The protein below binds the small molecule below.
Small molecule (SMILES): CC(=O)N[C@@H]1[C@@H](O[C@@H]2O[C@H](CO)[C@H](O)[C@H](O[C@]3(C(=O)O)C[C@H](O)[C@@H](NC(C)=O)[C@H]([C@H](O)[C@H](O)CO)O3)[C@H]2O)[C@H](O)[C@@H](CO[C@]2(C(=O)O)C[C@H](O)[C@@H](NC(C)=O)[C@H]([C@H](O)[C@H](O)CO)O2)O[C@H]1O

Sequence of chain 50.F:
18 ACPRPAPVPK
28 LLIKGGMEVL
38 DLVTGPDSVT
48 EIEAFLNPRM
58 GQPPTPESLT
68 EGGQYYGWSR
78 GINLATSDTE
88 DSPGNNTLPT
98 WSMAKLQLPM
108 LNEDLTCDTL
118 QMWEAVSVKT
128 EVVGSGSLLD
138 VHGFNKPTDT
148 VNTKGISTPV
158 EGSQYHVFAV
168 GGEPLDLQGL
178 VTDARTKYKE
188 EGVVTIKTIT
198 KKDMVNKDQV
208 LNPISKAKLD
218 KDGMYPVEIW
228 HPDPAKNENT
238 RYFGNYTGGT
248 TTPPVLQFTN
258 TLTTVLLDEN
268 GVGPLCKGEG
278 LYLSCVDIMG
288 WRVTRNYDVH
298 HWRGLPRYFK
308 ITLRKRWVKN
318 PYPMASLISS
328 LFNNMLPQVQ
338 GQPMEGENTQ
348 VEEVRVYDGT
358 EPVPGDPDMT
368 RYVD

Binding-site contacts:
Ligand atom C4 contacts residue HIS298 of chain 50.F at 4.0 Å.
Ligand atom O8 contacts residue TYR72 of chain 50.F at 3.9 Å.
Ligand atom C6 contacts residue TYR72 of chain 50.F at 3.8 Å (hydrophobic).
Ligand atom C3 contacts residue VAL296 of chain 50.F at 3.7 Å (hydrophobic).
Ligand atom O4 contacts residue ASN80 of chain 50.F at 4.0 Å.
Ligand atom C11 contacts residue ASP85 of chain 49.F at 4.2 Å.
Ligand atom C6 contacts residue ASN93 of chain 50.F at 3.1 Å.
Ligand atom O8 contacts residue ARG77 of chain 50.F at 3.1 Å (salt-bridge).
Ligand atom C5 contacts residue ASN93 of chain 50.F at 4.1 Å.
Ligand atom O1B contacts residue ARG77 of chain 50.F at 2.5 Å (salt-bridge).
Ligand atom C1 contacts residue TYR72 of chain 50.F at 4.0 Å (hydrophobic).
Ligand atom O3 contacts residue VAL296 of chain 50.F at 4.3 Å.
Ligand atom O1A contacts residue SER89 of chain 50.F at 4.1 Å.
Ligand atom C4 contacts residue GLY78 of chain 50.F at 3.4 Å.
Ligand atom O1B contacts residue SER89 of chain 50.F at 3.5 Å (h-bond).
Ligand atom O6 contacts residue ASN93 of chain 50.F at 3.0 Å (h-bond).
Ligand atom C4 contacts residue TYR72 of chain 50.F at 3.4 Å (hydrophobic).
Ligand atom O1A contacts residue ARG77 of chain 50.F at 3.0 Å (salt-bridge).
Ligand atom O4 contacts residue THR291 of chain 50.F at 3.4 Å.
Ligand atom C3 contacts residue HIS298 of chain 50.F at 4.1 Å.
Ligand atom C3 contacts residue GLY78 of chain 50.F at 3.9 Å.
Ligand atom C1 contacts residue ARG77 of chain 50.F at 3.1 Å.
Ligand atom C1 contacts residue SER89 of chain 50.F at 4.2 Å.
Ligand atom O4 contacts residue ILE79 of chain 50.F at 3.6 Å (h-bond).
Ligand atom C1 contacts residue GLY78 of chain 50.F at 4.1 Å.
Ligand atom C2 contacts residue GLY78 of chain 50.F at 4.1 Å.
Ligand atom O1A contacts residue TYR72 of chain 50.F at 3.1 Å.
Ligand atom N5 contacts residue TYR72 of chain 50.F at 3.0 Å (h-bond).
Ligand atom O8 contacts residue GLU87 of chain 50.F at 3.9 Å.
Ligand atom O3 contacts residue GLY78 of chain 50.F at 3.6 Å.
Ligand atom C3 contacts residue GLY78 of chain 50.F at 4.1 Å.
Ligand atom O4 contacts residue TYR72 of chain 50.F at 3.8 Å.
Ligand atom O4 contacts residue HIS298 of chain 50.F at 3.0 Å (h-bond).
Ligand atom C10 contacts residue TYR72 of chain 50.F at 4.1 Å (hydrophobic).
Ligand atom C6 contacts residue ARG77 of chain 50.F at 4.3 Å.
Ligand atom O4 contacts residue GLY78 of chain 50.F at 3.2 Å.
Ligand atom C3 contacts residue ARG77 of chain 50.F at 4.1 Å.
Ligand atom C8 contacts residue ARG77 of chain 50.F at 4.1 Å.
Ligand atom C5 contacts residue TYR72 of chain 50.F at 3.5 Å (hydrophobic).
Ligand atom O1A contacts residue GLY78 of chain 50.F at 3.7 Å.

Sequence of chain 49.F:
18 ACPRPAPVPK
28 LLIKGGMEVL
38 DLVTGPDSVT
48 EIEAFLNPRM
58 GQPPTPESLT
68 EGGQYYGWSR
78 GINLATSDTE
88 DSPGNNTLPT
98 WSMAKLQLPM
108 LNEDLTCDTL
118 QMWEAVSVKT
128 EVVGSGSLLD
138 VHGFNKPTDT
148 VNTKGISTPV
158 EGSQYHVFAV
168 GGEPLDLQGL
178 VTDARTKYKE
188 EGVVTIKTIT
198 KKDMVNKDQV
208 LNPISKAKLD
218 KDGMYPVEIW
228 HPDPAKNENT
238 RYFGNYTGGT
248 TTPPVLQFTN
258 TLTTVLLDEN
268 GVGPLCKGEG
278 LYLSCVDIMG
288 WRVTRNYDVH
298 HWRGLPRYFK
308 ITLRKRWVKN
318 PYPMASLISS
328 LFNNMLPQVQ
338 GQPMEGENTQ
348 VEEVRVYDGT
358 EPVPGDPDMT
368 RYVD